The small molecule below binds the protein below.
Small molecule (SMILES): COc1ccc([C@@H](Oc2ccc3c(cnn3-c3ccc(F)cc3)c2)[C@H](C)NC(=O)C2CC2)cn1

Binding-site contacts:
Ligand atom C27 contacts residue LEU111 of chain 1.A at 3.6 Å (hydrophobic).
Ligand atom O33 contacts residue GLN145 of chain 1.A at 2.8 Å (h-bond).
Ligand atom C35 contacts residue THR242 of chain 1.A at 3.4 Å.
Ligand atom C28 contacts residue PHE126 of chain 1.A at 3.2 Å (hydrophobic).
Ligand atom C28 contacts residue LEU111 of chain 1.A at 3.7 Å (hydrophobic).
Ligand atom N31 contacts residue ASN67 of chain 1.A at 2.8 Å (h-bond).
Ligand atom C21 contacts residue LEU66 of chain 1.A at 3.3 Å (hydrophobic).
Ligand atom C35 contacts residue TYR238 of chain 1.A at 3.5 Å (hydrophobic).
Ligand atom C2 contacts residue ASN67 of chain 1.A at 3.5 Å.
Ligand atom C21 contacts residue GLY70 of chain 1.A at 3.5 Å.
Ligand atom C34 contacts residue ASN67 of chain 1.A at 3.7 Å.
Ligand atom C1 contacts residue ASN67 of chain 1.A at 3.6 Å.
Ligand atom C32 contacts residue ASN67 of chain 1.A at 3.8 Å.
Ligand atom N22 contacts residue LEU69 of chain 1.A at 3.6 Å.
Ligand atom C26 contacts residue LEU111 of chain 1.A at 3.6 Å (hydrophobic).
Ligand atom C19 contacts residue LEU66 of chain 1.A at 3.6 Å (hydrophobic).
Ligand atom C29 contacts residue PHE126 of chain 1.A at 3.0 Å (hydrophobic).
Ligand atom C26 contacts residue MET107 of chain 1.A at 3.5 Å (hydrophobic).
Ligand atom C1 contacts residue LEU256 of chain 1.A at 3.7 Å (hydrophobic).
Ligand atom O33 contacts residue CYS239 of chain 1.A at 3.6 Å.
Ligand atom F30 contacts residue LEU111 of chain 1.A at 3.4 Å.
Ligand atom C18 contacts residue PHE126 of chain 1.A at 3.7 Å (hydrophobic).
Ligand atom N23 contacts residue PHE126 of chain 1.A at 3.6 Å.
Ligand atom C20 contacts residue LEU66 of chain 1.A at 3.3 Å (hydrophobic).
Ligand atom C17 contacts residue PHE126 of chain 1.A at 3.8 Å (hydrophobic).
Ligand atom N22 contacts residue GLN73 of chain 1.A at 3.3 Å (h-bond).
Ligand atom C24 contacts residue GLN73 of chain 1.A at 3.6 Å.
Ligand atom F30 contacts residue ALA110 of chain 1.A at 3.4 Å.
Ligand atom N10 contacts residue LEU66 of chain 1.A at 3.5 Å.
Ligand atom C25 contacts residue MET107 of chain 1.A at 3.5 Å (hydrophobic).
Ligand atom O14 contacts residue MET104 of chain 1.A at 3.6 Å.
Ligand atom C13 contacts residue MET142 of chain 1.A at 3.8 Å (hydrophobic).
Ligand atom C13 contacts residue MET63 of chain 1.A at 3.8 Å (hydrophobic).
Ligand atom C16 contacts residue MET149 of chain 1.A at 3.6 Å (hydrophobic).
Ligand atom C29 contacts residue GLN73 of chain 1.A at 3.4 Å.
Ligand atom C11 contacts residue LEU66 of chain 1.A at 3.6 Å (hydrophobic).
Ligand atom F30 contacts residue ARG114 of chain 1.A at 3.3 Å.
Ligand atom C29 contacts residue LEU111 of chain 1.A at 3.7 Å (hydrophobic).
Ligand atom C1 contacts residue MET104 of chain 1.A at 3.8 Å (hydrophobic).
Ligand atom C8 contacts residue GLN145 of chain 1.A at 3.7 Å.

Sequence of chain 1.A:
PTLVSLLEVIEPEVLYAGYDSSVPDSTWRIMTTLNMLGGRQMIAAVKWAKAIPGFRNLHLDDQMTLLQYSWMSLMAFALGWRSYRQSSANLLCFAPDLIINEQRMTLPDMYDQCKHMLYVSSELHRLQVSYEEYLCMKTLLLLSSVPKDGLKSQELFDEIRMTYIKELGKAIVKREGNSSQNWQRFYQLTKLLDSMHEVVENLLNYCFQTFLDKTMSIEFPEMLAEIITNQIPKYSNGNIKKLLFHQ